This small molecule binds to this protein.
Small molecule (SMILES): CC(=O)N[C@@H]1[C@@H](O)[C@H](O)[C@@H](CO)O[C@H]1O

Binding-site contacts:
Ligand atom C2 contacts residue ASN25 of chain 1.C at 2.4 Å.
Ligand atom C4 contacts residue ASN25 of chain 1.C at 4.2 Å.
Ligand atom C7 contacts residue VAL49 of chain 1.C at 3.7 Å (hydrophobic).
Ligand atom C3 contacts residue ASN25 of chain 1.C at 3.8 Å.
Ligand atom O7 contacts residue ASN25 of chain 1.C at 4.3 Å.
Ligand atom C5 contacts residue ASN25 of chain 1.C at 3.7 Å.
Ligand atom C8 contacts residue LEU50 of chain 1.C at 4.2 Å (hydrophobic).
Ligand atom O3 contacts residue VAL49 of chain 1.C at 3.2 Å.
Ligand atom N2 contacts residue ASN25 of chain 1.C at 2.9 Å (h-bond).
Ligand atom O7 contacts residue VAL49 of chain 1.C at 3.9 Å.
Ligand atom C7 contacts residue GLY21 of chain 1.C at 3.9 Å.
Ligand atom C7 contacts residue ASN25 of chain 1.C at 3.8 Å.
Ligand atom C8 contacts residue GLY21 of chain 1.C at 3.7 Å.
Ligand atom C8 contacts residue PHE24 of chain 1.C at 4.0 Å (hydrophobic).
Ligand atom C8 contacts residue PHE20 of chain 1.C at 3.5 Å (hydrophobic).
Ligand atom C8 contacts residue VAL49 of chain 1.C at 3.8 Å (hydrophobic).
Ligand atom C1 contacts residue ASN25 of chain 1.C at 1.4 Å.
Ligand atom O5 contacts residue ASN25 of chain 1.C at 2.4 Å (h-bond).
Ligand atom N2 contacts residue VAL49 of chain 1.C at 4.0 Å.
Ligand atom C3 contacts residue VAL49 of chain 1.C at 4.1 Å (hydrophobic).
Ligand atom O7 contacts residue GLY21 of chain 1.C at 3.9 Å.

Sequence of chain 1.C:
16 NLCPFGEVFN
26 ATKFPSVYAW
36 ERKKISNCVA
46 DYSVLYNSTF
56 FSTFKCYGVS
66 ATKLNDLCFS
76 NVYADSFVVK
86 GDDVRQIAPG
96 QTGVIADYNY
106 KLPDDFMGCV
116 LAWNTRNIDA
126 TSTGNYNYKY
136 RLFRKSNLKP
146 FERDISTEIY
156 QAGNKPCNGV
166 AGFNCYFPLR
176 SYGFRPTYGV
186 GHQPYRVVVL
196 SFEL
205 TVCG